Binding-site contacts:
Ligand atom C5 contacts residue VAL286 of chain 1.A at 3.6 Å (hydrophobic).
Ligand atom C5 contacts residue ASN142 of chain 1.A at 4.1 Å.
Ligand atom O2 contacts residue HIS284 of chain 1.A at 2.9 Å (h-bond).
Ligand atom O4 contacts residue LYS229 of chain 1.A at 4.0 Å.
Ligand atom O1 contacts residue HIS284 of chain 1.A at 3.9 Å.
Ligand atom O1 contacts residue TYR222 of chain 1.A at 3.8 Å.
Ligand atom O1 contacts residue ASP214 of chain 1.A at 2.7 Å (salt-bridge).
Ligand atom O4 contacts residue THR209 of chain 1.A at 2.3 Å (h-bond).
Ligand atom C4 contacts residue ILE144 of chain 1.A at 3.8 Å (hydrophobic).
Ligand atom C4 contacts residue VAL286 of chain 1.A at 3.9 Å (hydrophobic).
Ligand atom C1 contacts residue TYR222 of chain 1.A at 3.5 Å (hydrophobic).
Ligand atom O1 contacts residue HIS212 of chain 1.A at 2.5 Å (h-bond).
Ligand atom C3 contacts residue VAL286 of chain 1.A at 4.0 Å (hydrophobic).
Ligand atom O3 contacts residue ILE144 of chain 1.A at 4.0 Å.
Ligand atom C1 contacts residue ASP214 of chain 1.A at 3.5 Å.
Ligand atom O5 contacts residue TYR222 of chain 1.A at 2.8 Å (h-bond).
Ligand atom O5 contacts residue LEU201 of chain 1.A at 4.1 Å.
Ligand atom C1 contacts residue FE21 of chain 1.B at 2.0 Å.
Ligand atom C5 contacts residue THR209 of chain 1.A at 3.2 Å.
Ligand atom O2 contacts residue HIS212 of chain 1.A at 2.6 Å.
Ligand atom C1 contacts residue HIS212 of chain 1.A at 2.8 Å.
Ligand atom C2 contacts residue TYR222 of chain 1.A at 3.0 Å (hydrophobic).
Ligand atom O3 contacts residue LYS229 of chain 1.A at 2.9 Å (salt-bridge).
Ligand atom C3 contacts residue TYR222 of chain 1.A at 3.7 Å (hydrophobic).
Ligand atom O5 contacts residue ILE144 of chain 1.A at 4.0 Å.
Ligand atom C4 contacts residue THR209 of chain 1.A at 3.3 Å.
Ligand atom C5 contacts residue ILE144 of chain 1.A at 3.6 Å (hydrophobic).
Ligand atom O5 contacts residue FE21 of chain 1.B at 4.1 Å.
Ligand atom O3 contacts residue VAL286 of chain 1.A at 3.5 Å.
Ligand atom C1 contacts residue HIS284 of chain 1.A at 3.8 Å.
Ligand atom O2 contacts residue FE21 of chain 1.B at 1.9 Å.
Ligand atom O2 contacts residue TYR222 of chain 1.A at 4.2 Å.
Ligand atom O2 contacts residue ASP214 of chain 1.A at 3.8 Å.
Ligand atom O4 contacts residue VAL286 of chain 1.A at 4.0 Å.
Ligand atom O4 contacts residue ASN142 of chain 1.A at 3.1 Å (h-bond).
Ligand atom O4 contacts residue ILE144 of chain 1.A at 3.6 Å.
Ligand atom O1 contacts residue FE21 of chain 1.B at 1.9 Å.
Ligand atom C2 contacts residue FE21 of chain 1.B at 3.5 Å.
Ligand atom O2 contacts residue VAL286 of chain 1.A at 3.8 Å.
Ligand atom C5 contacts residue LYS229 of chain 1.A at 3.8 Å.

Sequence of chain 1.A:
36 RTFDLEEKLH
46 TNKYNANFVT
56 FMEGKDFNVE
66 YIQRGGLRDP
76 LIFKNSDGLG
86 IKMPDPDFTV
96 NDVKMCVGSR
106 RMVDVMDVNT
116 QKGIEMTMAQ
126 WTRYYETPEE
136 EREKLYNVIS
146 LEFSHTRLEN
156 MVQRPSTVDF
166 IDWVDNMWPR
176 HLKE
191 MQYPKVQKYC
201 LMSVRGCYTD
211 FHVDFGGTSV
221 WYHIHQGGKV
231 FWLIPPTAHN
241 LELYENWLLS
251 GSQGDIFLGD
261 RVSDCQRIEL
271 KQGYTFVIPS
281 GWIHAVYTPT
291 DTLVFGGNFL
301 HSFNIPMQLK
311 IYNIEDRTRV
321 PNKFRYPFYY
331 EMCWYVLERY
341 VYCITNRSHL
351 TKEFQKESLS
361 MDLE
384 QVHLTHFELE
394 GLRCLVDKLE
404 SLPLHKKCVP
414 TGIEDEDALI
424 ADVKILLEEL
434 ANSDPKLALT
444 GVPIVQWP

The small molecule below binds the protein below.
Small molecule (SMILES): O=C(O)CCC(=O)C(=O)O